Sequence of chain 1.W:
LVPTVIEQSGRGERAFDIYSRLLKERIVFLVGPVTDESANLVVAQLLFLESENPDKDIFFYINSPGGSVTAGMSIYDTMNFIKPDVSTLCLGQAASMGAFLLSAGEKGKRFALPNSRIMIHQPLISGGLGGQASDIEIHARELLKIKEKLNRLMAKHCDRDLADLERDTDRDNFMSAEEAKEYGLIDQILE

Binding-site contacts:
Ligand atom CE2 contacts residue LEU55 of chain 1.V at 3.6 Å (hydrophobic).
Ligand atom CZ contacts residue THR86 of chain 1.V at 3.3 Å.
Ligand atom CB contacts residue LEU198 of chain 1.W at 3.9 Å (hydrophobic).
Ligand atom O contacts residue PHE89 of chain 1.V at 3.8 Å.
Ligand atom CD1 contacts residue LEU121 of chain 1.W at 3.6 Å (hydrophobic).
Ligand atom CZ contacts residue LEU121 of chain 1.W at 3.7 Å (hydrophobic).
Ligand atom C2 contacts residue TYR69 of chain 1.W at 3.4 Å (hydrophobic).
Ligand atom N contacts residue PHE67 of chain 1.W at 3.8 Å.
Ligand atom C contacts residue PHE67 of chain 1.W at 3.5 Å (hydrophobic).
Ligand atom O contacts residue PHE67 of chain 1.W at 3.6 Å.
Ligand atom C7 contacts residue SER59 of chain 1.V at 3.2 Å.
Ligand atom C contacts residue TYR69 of chain 1.W at 3.7 Å (hydrophobic).
Ligand atom C1 contacts residue TYR69 of chain 1.W at 3.7 Å (hydrophobic).
Ligand atom C6 contacts residue LEU30 of chain 1.W at 3.3 Å (hydrophobic).
Ligand atom CG contacts residue LEU97 of chain 1.W at 3.6 Å (hydrophobic).
Ligand atom C4 contacts residue ILE35 of chain 1.W at 3.5 Å (hydrophobic).
Ligand atom N contacts residue TYR69 of chain 1.W at 3.0 Å (h-bond).
Ligand atom CM contacts residue LEU198 of chain 1.W at 3.7 Å (hydrophobic).
Ligand atom N contacts residue PHE89 of chain 1.V at 3.7 Å.
Ligand atom CD contacts residue TYR69 of chain 1.W at 3.5 Å (hydrophobic).
Ligand atom C8 contacts residue ARG29 of chain 1.W at 3.9 Å.
Ligand atom CM contacts residue PHE119 of chain 1.W at 3.7 Å (hydrophobic).
Ligand atom C7 contacts residue LEU30 of chain 1.W at 3.7 Å (hydrophobic).
Ligand atom CD2 contacts residue LEU97 of chain 1.W at 3.4 Å (hydrophobic).
Ligand atom CB contacts residue PHE67 of chain 1.W at 3.4 Å (hydrophobic).
Ligand atom CE2 contacts residue TYR69 of chain 1.W at 3.8 Å (hydrophobic).
Ligand atom CD2 contacts residue TYR69 of chain 1.W at 3.5 Å (hydrophobic).
Ligand atom CB contacts residue LEU97 of chain 1.W at 3.5 Å (hydrophobic).
Ligand atom O11 contacts residue NA1 of chain 1.BC at 3.0 Å (h-bond).
Ligand atom C8 contacts residue LEU30 of chain 1.W at 3.8 Å (hydrophobic).
Ligand atom CA contacts residue PHE67 of chain 1.W at 3.5 Å (hydrophobic).
Ligand atom CA contacts residue PHE89 of chain 1.V at 3.7 Å (hydrophobic).
Ligand atom CE1 contacts residue LEU121 of chain 1.W at 3.6 Å (hydrophobic).
Ligand atom CD contacts residue PHE67 of chain 1.W at 3.8 Å (hydrophobic).
Ligand atom O contacts residue TYR69 of chain 1.W at 2.6 Å (h-bond).
Ligand atom CE contacts residue GLU33 of chain 1.W at 3.7 Å.
Ligand atom CA contacts residue PHE67 of chain 1.W at 3.8 Å (hydrophobic).
Ligand atom O contacts residue PHE67 of chain 1.W at 3.6 Å.
Ligand atom CE1 contacts residue THR86 of chain 1.V at 3.8 Å.
Ligand atom CD1 contacts residue PHE89 of chain 1.V at 3.8 Å (hydrophobic).

Sequence of chain 1.V:
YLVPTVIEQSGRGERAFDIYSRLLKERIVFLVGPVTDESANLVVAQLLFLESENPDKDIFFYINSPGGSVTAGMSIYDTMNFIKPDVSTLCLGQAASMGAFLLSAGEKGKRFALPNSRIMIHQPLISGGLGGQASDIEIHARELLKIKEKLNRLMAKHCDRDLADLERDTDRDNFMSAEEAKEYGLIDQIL

This protein binds this small molecule.
Small molecule (SMILES): C/C=C/C=C/C=C/C(=O)N[C@@H](Cc1ccccc1)C(=O)N[C@H]1COC(=O)[C@@H]2C[C@@H](C)CN2C(=O)[C@H](C)NC(=O)[C@H](C)N(C)C(=O)[C@@H]2CCCN2C1=O